This protein binds this small molecule.
Small molecule (SMILES): CC(=O)N[C@H]1[C@H](O[C@H]2[C@H](O)[C@@H](NC(C)=O)CO[C@@H]2CO[C@H]2O[C@@H](C)[C@@H](O)[C@@H](O)[C@@H]2O)O[C@H](CO)[C@@H](O)[C@@H]1O

Binding-site contacts:
Ligand atom C4 contacts residue PHE278 of chain 4.A at 3.4 Å (hydrophobic).
Ligand atom C5 contacts residue ASN241 of chain 4.A at 3.8 Å.
Ligand atom C7 contacts residue TYR237 of chain 4.A at 3.5 Å (hydrophobic).
Ligand atom C1 contacts residue ASN245 of chain 4.A at 3.7 Å.
Ligand atom C2 contacts residue ASN241 of chain 4.A at 2.3 Å.
Ligand atom O3 contacts residue VAL280 of chain 4.A at 4.2 Å.
Ligand atom C4 contacts residue LEU249 of chain 4.A at 4.2 Å (hydrophobic).
Ligand atom C8 contacts residue ASN241 of chain 4.A at 4.3 Å.
Ligand atom O6 contacts residue ASN245 of chain 4.A at 4.2 Å.
Ligand atom O7 contacts residue ASN241 of chain 4.A at 3.6 Å (h-bond).
Ligand atom O2 contacts residue PRO281 of chain 4.A at 4.3 Å.
Ligand atom N2 contacts residue TYR237 of chain 4.A at 3.1 Å (h-bond).
Ligand atom C6 contacts residue ASN245 of chain 4.A at 4.1 Å.
Ligand atom C4 contacts residue ASN241 of chain 4.A at 4.2 Å.
Ligand atom O7 contacts residue TYR237 of chain 4.A at 3.3 Å.
Ligand atom C5 contacts residue ASN245 of chain 4.A at 4.2 Å.
Ligand atom C1 contacts residue ASN245 of chain 4.A at 3.9 Å.
Ligand atom C3 contacts residue PHE278 of chain 4.A at 3.5 Å (hydrophobic).
Ligand atom O5 contacts residue ASN245 of chain 4.A at 3.9 Å.
Ligand atom O4 contacts residue LEU249 of chain 4.A at 3.7 Å.
Ligand atom O3 contacts residue PRO281 of chain 4.A at 4.4 Å.
Ligand atom N2 contacts residue ASN241 of chain 4.A at 2.7 Å (h-bond).
Ligand atom C6 contacts residue ASN245 of chain 4.A at 3.5 Å.
Ligand atom O5 contacts residue LYS248 of chain 4.A at 4.0 Å.
Ligand atom C4 contacts residue PRO281 of chain 4.A at 4.4 Å (hydrophobic).
Ligand atom C6 contacts residue LEU249 of chain 4.A at 3.6 Å (hydrophobic).
Ligand atom O5 contacts residue ASN245 of chain 4.A at 3.1 Å (h-bond).
Ligand atom C6 contacts residue LYS248 of chain 4.A at 3.7 Å.
Ligand atom O5 contacts residue ASN241 of chain 4.A at 2.5 Å (h-bond).
Ligand atom O4 contacts residue PHE278 of chain 4.A at 4.0 Å.
Ligand atom C7 contacts residue ASN241 of chain 4.A at 3.3 Å.
Ligand atom C3 contacts residue ASN241 of chain 4.A at 3.7 Å.
Ligand atom O3 contacts residue PHE278 of chain 4.A at 3.3 Å (h-bond).
Ligand atom O7 contacts residue GLU238 of chain 4.A at 4.3 Å.
Ligand atom C2 contacts residue TYR237 of chain 4.A at 4.3 Å (hydrophobic).
Ligand atom C1 contacts residue ASN241 of chain 4.A at 1.5 Å.
Ligand atom C5 contacts residue ASN245 of chain 4.A at 3.5 Å.
Ligand atom C4 contacts residue ASN245 of chain 4.A at 4.3 Å.
Ligand atom O3 contacts residue PRO281 of chain 4.A at 4.0 Å.
Ligand atom C8 contacts residue PRO281 of chain 4.A at 4.1 Å (hydrophobic).

Sequence of chain 4.A:
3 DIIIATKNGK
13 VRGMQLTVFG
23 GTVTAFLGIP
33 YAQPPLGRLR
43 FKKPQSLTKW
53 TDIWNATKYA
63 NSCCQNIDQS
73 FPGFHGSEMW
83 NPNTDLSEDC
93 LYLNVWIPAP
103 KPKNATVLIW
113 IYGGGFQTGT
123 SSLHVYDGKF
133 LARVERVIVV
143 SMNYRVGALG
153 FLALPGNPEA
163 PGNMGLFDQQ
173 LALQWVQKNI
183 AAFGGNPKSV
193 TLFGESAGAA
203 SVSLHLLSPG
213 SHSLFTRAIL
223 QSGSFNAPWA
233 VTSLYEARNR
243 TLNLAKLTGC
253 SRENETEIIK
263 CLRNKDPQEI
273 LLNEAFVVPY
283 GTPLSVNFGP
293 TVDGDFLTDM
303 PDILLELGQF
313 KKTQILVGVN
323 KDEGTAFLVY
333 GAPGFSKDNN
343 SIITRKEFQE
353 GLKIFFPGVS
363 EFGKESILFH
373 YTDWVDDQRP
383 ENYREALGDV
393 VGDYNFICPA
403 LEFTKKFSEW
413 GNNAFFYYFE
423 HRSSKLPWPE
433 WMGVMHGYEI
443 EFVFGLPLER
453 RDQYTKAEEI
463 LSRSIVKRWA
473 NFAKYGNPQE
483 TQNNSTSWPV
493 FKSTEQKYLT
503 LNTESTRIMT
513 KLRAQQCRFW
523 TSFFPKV